Binding-site contacts:
Ligand atom C5 contacts residue VAL110 of chain 1.A at 3.7 Å (hydrophobic).
Ligand atom C3 contacts residue ILE101 of chain 1.A at 4.0 Å (hydrophobic).
Ligand atom B2 contacts residue VAL126 of chain 1.A at 3.9 Å.
Ligand atom B2 contacts residue HIS125 of chain 1.A at 4.4 Å.
Ligand atom C5 contacts residue ALA122 of chain 1.A at 3.9 Å (hydrophobic).
Ligand atom C4 contacts residue LEU107 of chain 1.A at 4.0 Å (hydrophobic).
Ligand atom C3 contacts residue VAL126 of chain 1.A at 4.0 Å (hydrophobic).
Ligand atom N1 contacts residue LEU141 of chain 1.A at 4.4 Å.
Ligand atom C3 contacts residue ALA122 of chain 1.A at 3.6 Å (hydrophobic).
Ligand atom N1 contacts residue HIS125 of chain 1.A at 4.0 Å.
Ligand atom N1 contacts residue PHE176 of chain 1.A at 3.8 Å.
Ligand atom N1 contacts residue ALA122 of chain 1.A at 3.6 Å.
Ligand atom C3 contacts residue LEU107 of chain 1.A at 4.1 Å (hydrophobic).
Ligand atom C5 contacts residue LEU114 of chain 1.A at 4.4 Å (hydrophobic).
Ligand atom C6 contacts residue LEU144 of chain 1.A at 3.8 Å (hydrophobic).
Ligand atom C6 contacts residue VAL110 of chain 1.A at 4.5 Å (hydrophobic).
Ligand atom C4 contacts residue TYR111 of chain 1.A at 4.4 Å (hydrophobic).
Ligand atom C6 contacts residue LEU141 of chain 1.A at 3.8 Å (hydrophobic).
Ligand atom B2 contacts residue VAL134 of chain 1.A at 3.3 Å.
Ligand atom C6 contacts residue PHE176 of chain 1.A at 4.2 Å (hydrophobic).
Ligand atom C5 contacts residue LEU141 of chain 1.A at 3.8 Å (hydrophobic).
Ligand atom C3 contacts residue VAL134 of chain 1.A at 3.9 Å (hydrophobic).
Ligand atom C4 contacts residue LEU141 of chain 1.A at 4.4 Å (hydrophobic).
Ligand atom N1 contacts residue VAL134 of chain 1.A at 3.8 Å.
Ligand atom B2 contacts residue ALA122 of chain 1.A at 3.4 Å.
Ligand atom C5 contacts residue TYR111 of chain 1.A at 4.4 Å (hydrophobic).
Ligand atom C6 contacts residue ALA122 of chain 1.A at 3.9 Å (hydrophobic).
Ligand atom C4 contacts residue ALA122 of chain 1.A at 3.8 Å (hydrophobic).

Sequence of chain 1.A:
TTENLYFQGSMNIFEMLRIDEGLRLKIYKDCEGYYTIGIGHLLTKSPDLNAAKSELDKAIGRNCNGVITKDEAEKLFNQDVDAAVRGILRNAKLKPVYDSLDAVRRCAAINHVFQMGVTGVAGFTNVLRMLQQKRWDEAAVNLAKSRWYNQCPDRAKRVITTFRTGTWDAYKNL

A protein and the small-molecule ligand that binds it are described below.
Small molecule (SMILES): B1C=CC=CN1